The small molecule below binds the protein below.
Small molecule (SMILES): CC(=O)N[C@@H]1[C@@H](O)[C@H](O)[C@@H](CO)O[C@H]1O

Sequence of chain 1.C:
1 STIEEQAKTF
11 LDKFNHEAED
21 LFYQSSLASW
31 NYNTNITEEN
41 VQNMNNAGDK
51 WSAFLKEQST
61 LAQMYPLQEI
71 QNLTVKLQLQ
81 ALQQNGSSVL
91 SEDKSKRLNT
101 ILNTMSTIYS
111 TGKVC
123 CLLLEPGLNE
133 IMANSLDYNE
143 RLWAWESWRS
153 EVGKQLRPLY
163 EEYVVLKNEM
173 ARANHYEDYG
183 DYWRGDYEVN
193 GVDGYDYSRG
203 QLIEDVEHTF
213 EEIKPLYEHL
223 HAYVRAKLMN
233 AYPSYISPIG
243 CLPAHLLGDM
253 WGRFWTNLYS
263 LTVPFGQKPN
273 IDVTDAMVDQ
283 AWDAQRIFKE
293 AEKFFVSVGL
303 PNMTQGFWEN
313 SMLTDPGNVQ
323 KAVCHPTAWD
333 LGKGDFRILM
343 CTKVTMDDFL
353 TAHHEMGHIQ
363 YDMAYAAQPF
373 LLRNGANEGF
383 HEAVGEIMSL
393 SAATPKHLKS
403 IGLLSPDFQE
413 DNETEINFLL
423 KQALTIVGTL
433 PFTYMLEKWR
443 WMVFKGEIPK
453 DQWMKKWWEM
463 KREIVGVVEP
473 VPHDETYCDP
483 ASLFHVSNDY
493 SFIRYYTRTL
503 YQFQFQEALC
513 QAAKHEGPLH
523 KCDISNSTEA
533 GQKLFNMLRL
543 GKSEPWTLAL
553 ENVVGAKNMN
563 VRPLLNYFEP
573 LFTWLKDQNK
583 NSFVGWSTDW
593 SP

Binding-site contacts:
Ligand atom C3 contacts residue ASN72 of chain 1.C at 3.9 Å.
Ligand atom C5 contacts residue ASN72 of chain 1.C at 3.7 Å.
Ligand atom C1 contacts residue ASN72 of chain 1.C at 1.5 Å.
Ligand atom C4 contacts residue ASN72 of chain 1.C at 4.3 Å.
Ligand atom O5 contacts residue ASN72 of chain 1.C at 2.4 Å (h-bond).
Ligand atom C1 contacts residue THR74 of chain 1.C at 4.0 Å.
Ligand atom C7 contacts residue ASN72 of chain 1.C at 3.7 Å.
Ligand atom O5 contacts residue THR74 of chain 1.C at 4.2 Å.
Ligand atom N2 contacts residue ASN72 of chain 1.C at 2.9 Å (h-bond).
Ligand atom O6 contacts residue THR74 of chain 1.C at 4.1 Å.
Ligand atom C2 contacts residue ASN72 of chain 1.C at 2.5 Å.
Ligand atom O7 contacts residue ASN72 of chain 1.C at 4.1 Å.